The small molecule below binds the protein below.
Small molecule (SMILES): CC(C)=CCC/C(C)=C/CC/C(C)=C/CO[P](=O)(O)OP(=O)(O)O

Sequence of chain 1.B:
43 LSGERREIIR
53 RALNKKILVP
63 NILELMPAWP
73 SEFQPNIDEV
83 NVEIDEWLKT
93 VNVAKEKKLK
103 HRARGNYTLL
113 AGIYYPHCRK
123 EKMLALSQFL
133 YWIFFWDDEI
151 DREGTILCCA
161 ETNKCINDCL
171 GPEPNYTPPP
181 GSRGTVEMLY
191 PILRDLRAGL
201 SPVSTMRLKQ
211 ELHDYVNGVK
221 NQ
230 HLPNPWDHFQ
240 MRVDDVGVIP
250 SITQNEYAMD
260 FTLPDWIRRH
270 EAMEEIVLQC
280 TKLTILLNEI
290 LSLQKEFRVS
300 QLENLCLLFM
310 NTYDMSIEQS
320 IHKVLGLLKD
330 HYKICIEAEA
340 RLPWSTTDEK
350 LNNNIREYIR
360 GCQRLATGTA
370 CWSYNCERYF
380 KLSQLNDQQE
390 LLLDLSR

Binding-site contacts:
Ligand atom O2A contacts residue ARG241 of chain 1.B at 3.4 Å (salt-bridge).
Ligand atom O1B contacts residue MG1 of chain 1.O at 2.6 Å.
Ligand atom PA contacts residue ARG241 of chain 1.B at 3.3 Å.
Ligand atom C1 contacts residue ASN287 of chain 1.B at 3.4 Å.
Ligand atom O3B contacts residue TYR378 of chain 1.B at 2.6 Å (h-bond).
Ligand atom O2A contacts residue GLU295 of chain 1.B at 2.9 Å (salt-bridge).
Ligand atom C6 contacts residue TYR116 of chain 1.B at 3.3 Å (hydrophobic).
Ligand atom O1B contacts residue ASN287 of chain 1.B at 3.1 Å (h-bond).
Ligand atom O1B contacts residue SER291 of chain 1.B at 3.4 Å.
Ligand atom O1A contacts residue ARG241 of chain 1.B at 3.5 Å (salt-bridge).
Ligand atom O2B contacts residue MG1 of chain 1.P at 1.7 Å.
Ligand atom C4 contacts residue TYR378 of chain 1.B at 3.5 Å (hydrophobic).
Ligand atom C10 contacts residue VAL247 of chain 1.B at 3.1 Å (hydrophobic).
Ligand atom O2A contacts residue MG1 of chain 1.O at 2.0 Å.
Ligand atom PB contacts residue ARG377 of chain 1.B at 3.5 Å.
Ligand atom O1B contacts residue MG1 of chain 1.P at 3.5 Å.
Ligand atom O3B contacts residue ARG377 of chain 1.B at 2.6 Å (salt-bridge).
Ligand atom C10 contacts residue GLY246 of chain 1.B at 3.4 Å.
Ligand atom O2A contacts residue ASN287 of chain 1.B at 3.4 Å (h-bond).
Ligand atom O2B contacts residue ARG377 of chain 1.B at 3.4 Å (salt-bridge).
Ligand atom C6 contacts residue THR368 of chain 1.B at 3.4 Å.
Ligand atom PA contacts residue MG1 of chain 1.O at 3.1 Å.
Ligand atom O1 contacts residue ASN287 of chain 1.B at 2.8 Å (h-bond).
Ligand atom O1 contacts residue ARG241 of chain 1.B at 2.8 Å (salt-bridge).
Ligand atom C7 contacts residue TYR116 of chain 1.B at 3.7 Å (hydrophobic).
Ligand atom O1B contacts residue TYR378 of chain 1.B at 3.4 Å.
Ligand atom C2 contacts residue ASN287 of chain 1.B at 3.7 Å.
Ligand atom O1B contacts residue GLU295 of chain 1.B at 3.2 Å (salt-bridge).
Ligand atom C5 contacts residue THR283 of chain 1.B at 3.6 Å.
Ligand atom PA contacts residue MG1 of chain 1.P at 3.5 Å.
Ligand atom PB contacts residue MG1 of chain 1.P at 2.8 Å.
Ligand atom PB contacts residue MG1 of chain 1.O at 3.7 Å.
Ligand atom O2A contacts residue MG1 of chain 1.P at 3.2 Å.
Ligand atom O2B contacts residue LYS294 of chain 1.B at 3.5 Å.
Ligand atom O3A contacts residue MG1 of chain 1.P at 2.8 Å.
Ligand atom PB contacts residue TYR378 of chain 1.B at 3.6 Å.
Ligand atom O1 contacts residue MG1 of chain 1.O at 3.4 Å.
Ligand atom C15 contacts residue TYR215 of chain 1.B at 3.6 Å (hydrophobic).
Ligand atom PA contacts residue ASN287 of chain 1.B at 3.7 Å.
Ligand atom O2B contacts residue GLU295 of chain 1.B at 3.4 Å (salt-bridge).